Binding-site contacts:
Ligand atom C6 contacts residue THR113 of chain 3.B at 3.8 Å.
Ligand atom N2 contacts residue ASP138 of chain 3.B at 3.6 Å (salt-bridge).
Ligand atom C6 contacts residue LEU213 of chain 3.B at 3.6 Å (hydrophobic).
Ligand atom C7 contacts residue ILE136 of chain 3.B at 3.9 Å (hydrophobic).
Ligand atom C1 contacts residue LEU213 of chain 3.B at 4.2 Å (hydrophobic).
Ligand atom O6 contacts residue THR113 of chain 3.B at 3.3 Å.
Ligand atom O5 contacts residue LEU213 of chain 3.B at 3.3 Å.
Ligand atom C8 contacts residue ASP138 of chain 3.B at 4.0 Å.
Ligand atom O7 contacts residue ASN111 of chain 3.B at 3.1 Å (h-bond).
Ligand atom O7 contacts residue ARG135 of chain 3.B at 3.6 Å (salt-bridge).
Ligand atom N2 contacts residue ASN111 of chain 3.B at 3.0 Å (h-bond).
Ligand atom C8 contacts residue SER134 of chain 3.B at 3.3 Å.
Ligand atom C4 contacts residue SER198 of chain 3.B at 4.0 Å.
Ligand atom C8 contacts residue LEU137 of chain 3.B at 4.0 Å (hydrophobic).
Ligand atom C3 contacts residue ASP138 of chain 3.B at 3.6 Å.
Ligand atom C4 contacts residue ASN111 of chain 3.B at 4.2 Å.
Ligand atom C2 contacts residue SER198 of chain 3.B at 3.7 Å.
Ligand atom C5 contacts residue ASN111 of chain 3.B at 3.7 Å.
Ligand atom C3 contacts residue ASN111 of chain 3.B at 3.7 Å.
Ligand atom O7 contacts residue SER198 of chain 3.B at 3.9 Å.
Ligand atom C6 contacts residue ARG229 of chain 3.B at 3.4 Å.
Ligand atom C1 contacts residue ILE112 of chain 3.B at 4.2 Å (hydrophobic).
Ligand atom O5 contacts residue THR113 of chain 3.B at 4.0 Å.
Ligand atom N2 contacts residue ILE136 of chain 3.B at 3.9 Å.
Ligand atom C7 contacts residue ARG135 of chain 3.B at 3.9 Å.
Ligand atom C5 contacts residue LEU213 of chain 3.B at 4.1 Å (hydrophobic).
Ligand atom C4 contacts residue ARG229 of chain 3.B at 3.7 Å.
Ligand atom O3 contacts residue ASP138 of chain 3.B at 2.9 Å (salt-bridge).
Ligand atom O4 contacts residue ASP138 of chain 3.B at 4.1 Å.
Ligand atom C1 contacts residue ASN111 of chain 3.B at 1.4 Å.
Ligand atom C2 contacts residue ASN111 of chain 3.B at 2.5 Å.
Ligand atom O5 contacts residue ASN111 of chain 3.B at 2.3 Å (h-bond).
Ligand atom C8 contacts residue ARG135 of chain 3.B at 3.5 Å.
Ligand atom C8 contacts residue ILE136 of chain 3.B at 3.8 Å (hydrophobic).
Ligand atom C5 contacts residue THR113 of chain 3.B at 3.8 Å.
Ligand atom C3 contacts residue SER198 of chain 3.B at 4.2 Å.
Ligand atom O6 contacts residue ARG229 of chain 3.B at 3.8 Å.
Ligand atom C5 contacts residue ARG229 of chain 3.B at 4.2 Å.
Ligand atom O4 contacts residue ARG229 of chain 3.B at 3.6 Å.
Ligand atom C7 contacts residue ASN111 of chain 3.B at 3.4 Å.

A protein and the small-molecule ligand that binds it are described below.
Small molecule (SMILES): CC(=O)N[C@@H]1[C@@H](O)[C@H](O)[C@@H](CO)O[C@H]1O

Sequence of chain 3.B:
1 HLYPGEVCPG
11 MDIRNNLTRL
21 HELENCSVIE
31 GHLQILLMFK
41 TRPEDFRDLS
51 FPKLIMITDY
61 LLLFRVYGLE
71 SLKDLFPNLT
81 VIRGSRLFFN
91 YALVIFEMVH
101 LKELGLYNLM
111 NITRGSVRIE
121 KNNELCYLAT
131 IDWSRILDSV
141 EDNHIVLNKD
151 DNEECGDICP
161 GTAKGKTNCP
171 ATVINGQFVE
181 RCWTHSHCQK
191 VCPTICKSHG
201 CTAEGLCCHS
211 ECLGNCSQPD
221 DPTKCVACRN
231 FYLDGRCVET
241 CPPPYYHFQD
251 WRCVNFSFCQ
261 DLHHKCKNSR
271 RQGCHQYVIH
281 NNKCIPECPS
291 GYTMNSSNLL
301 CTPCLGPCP